Binding-site contacts:
Ligand atom N6 contacts residue TYR476 of chain 1.A at 3.5 Å (h-bond).
Ligand atom O3A contacts residue ILE341 of chain 1.A at 3.4 Å (h-bond).
Ligand atom O2A contacts residue ARG501 of chain 1.A at 2.6 Å (salt-bridge).
Ligand atom O3G contacts residue ARG501 of chain 1.A at 3.0 Å (salt-bridge).
Ligand atom PG contacts residue LYS343 of chain 1.A at 3.4 Å.
Ligand atom O1A contacts residue LYS344 of chain 1.A at 3.3 Å.
Ligand atom S1G contacts residue ARG128 of chain 1.B at 3.3 Å (salt-bridge).
Ligand atom O1B contacts residue LYS344 of chain 1.A at 3.7 Å.
Ligand atom O2' contacts residue PRO242 of chain 1.A at 2.5 Å (h-bond).
Ligand atom C2 contacts residue VAL253 of chain 1.A at 3.5 Å (hydrophobic).
Ligand atom N1 contacts residue LEU254 of chain 1.A at 3.0 Å (h-bond).
Ligand atom O3B contacts residue ILE341 of chain 1.A at 3.0 Å (h-bond).
Ligand atom O1A contacts residue ARG129 of chain 1.B at 3.5 Å (salt-bridge).
Ligand atom O2B contacts residue LYS344 of chain 1.A at 2.8 Å (salt-bridge).
Ligand atom N7 contacts residue ILE500 of chain 1.A at 3.5 Å.
Ligand atom C5' contacts residue ILE341 of chain 1.A at 3.4 Å (hydrophobic).
Ligand atom O1B contacts residue ARG129 of chain 1.B at 2.6 Å (salt-bridge).
Ligand atom O2B contacts residue ILE341 of chain 1.A at 2.6 Å (h-bond).
Ligand atom C6 contacts residue LEU254 of chain 1.A at 3.4 Å (hydrophobic).
Ligand atom O2A contacts residue GLU132 of chain 1.B at 2.3 Å (salt-bridge).
Ligand atom O3B contacts residue LYS343 of chain 1.A at 3.1 Å (salt-bridge).
Ligand atom N1 contacts residue PRO247 of chain 1.A at 3.5 Å.
Ligand atom PB contacts residue ILE341 of chain 1.A at 3.2 Å.
Ligand atom C5' contacts residue ARG501 of chain 1.A at 3.7 Å.
Ligand atom S1G contacts residue LYS343 of chain 1.A at 3.7 Å.
Ligand atom N1 contacts residue VAL253 of chain 1.A at 3.1 Å.
Ligand atom O3A contacts residue ARG501 of chain 1.A at 2.9 Å (salt-bridge).
Ligand atom C2' contacts residue PRO242 of chain 1.A at 3.7 Å (hydrophobic).
Ligand atom N6 contacts residue GLN252 of chain 1.A at 2.9 Å (h-bond).
Ligand atom PA contacts residue ARG501 of chain 1.A at 3.3 Å.
Ligand atom C4' contacts residue ARG501 of chain 1.A at 3.7 Å.
Ligand atom N3 contacts residue THR345 of chain 1.A at 3.4 Å (h-bond).
Ligand atom C2 contacts residue THR345 of chain 1.A at 3.5 Å.
Ligand atom C6 contacts residue PRO247 of chain 1.A at 3.5 Å (hydrophobic).
Ligand atom O2B contacts residue LYS343 of chain 1.A at 3.0 Å (salt-bridge).
Ligand atom O3G contacts residue ARG157 of chain 1.B at 2.7 Å (salt-bridge).
Ligand atom N6 contacts residue LEU254 of chain 1.A at 3.2 Å.
Ligand atom O2G contacts residue SER340 of chain 1.A at 3.6 Å.
Ligand atom O3A contacts residue ARG157 of chain 1.B at 3.8 Å.
Ligand atom O2G contacts residue LYS343 of chain 1.A at 2.9 Å (salt-bridge).

Sequence of chain 1.A:
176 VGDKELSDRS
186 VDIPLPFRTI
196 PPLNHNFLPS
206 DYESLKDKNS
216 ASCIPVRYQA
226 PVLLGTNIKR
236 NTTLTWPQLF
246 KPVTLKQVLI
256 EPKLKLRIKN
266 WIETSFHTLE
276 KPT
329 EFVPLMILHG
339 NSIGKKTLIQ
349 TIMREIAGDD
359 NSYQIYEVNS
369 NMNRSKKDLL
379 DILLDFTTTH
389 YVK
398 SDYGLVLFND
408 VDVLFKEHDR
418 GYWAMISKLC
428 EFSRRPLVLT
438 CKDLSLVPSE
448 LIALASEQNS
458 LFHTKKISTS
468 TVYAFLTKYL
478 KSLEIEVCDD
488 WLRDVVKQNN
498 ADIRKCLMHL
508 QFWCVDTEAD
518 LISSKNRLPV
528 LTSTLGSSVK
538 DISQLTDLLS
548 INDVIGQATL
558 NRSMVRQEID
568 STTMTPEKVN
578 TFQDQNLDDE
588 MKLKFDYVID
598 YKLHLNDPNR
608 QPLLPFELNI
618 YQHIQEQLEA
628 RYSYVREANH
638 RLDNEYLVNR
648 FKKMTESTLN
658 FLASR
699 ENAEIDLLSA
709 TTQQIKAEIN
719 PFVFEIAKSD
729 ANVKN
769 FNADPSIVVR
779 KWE

This protein binds this small molecule.
Small molecule (SMILES): Nc1ncnc2c1ncn2[C@@H]1O[C@H](COP(=O)(O)OP(=O)(O)OP(O)(O)=S)[C@@H](O)[C@H]1O

Sequence of chain 1.B:
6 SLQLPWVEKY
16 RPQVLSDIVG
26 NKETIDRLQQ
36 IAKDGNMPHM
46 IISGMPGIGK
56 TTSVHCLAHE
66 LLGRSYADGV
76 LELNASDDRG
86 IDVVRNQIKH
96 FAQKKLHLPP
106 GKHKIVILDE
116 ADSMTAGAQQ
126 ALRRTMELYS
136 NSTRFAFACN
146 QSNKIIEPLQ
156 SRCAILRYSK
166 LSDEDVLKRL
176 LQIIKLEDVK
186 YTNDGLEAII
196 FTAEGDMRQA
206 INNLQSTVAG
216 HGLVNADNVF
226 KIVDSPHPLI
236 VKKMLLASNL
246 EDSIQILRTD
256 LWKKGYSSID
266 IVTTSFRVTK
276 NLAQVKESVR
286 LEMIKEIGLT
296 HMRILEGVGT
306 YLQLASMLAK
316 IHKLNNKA